Sequence of chain 1.B:
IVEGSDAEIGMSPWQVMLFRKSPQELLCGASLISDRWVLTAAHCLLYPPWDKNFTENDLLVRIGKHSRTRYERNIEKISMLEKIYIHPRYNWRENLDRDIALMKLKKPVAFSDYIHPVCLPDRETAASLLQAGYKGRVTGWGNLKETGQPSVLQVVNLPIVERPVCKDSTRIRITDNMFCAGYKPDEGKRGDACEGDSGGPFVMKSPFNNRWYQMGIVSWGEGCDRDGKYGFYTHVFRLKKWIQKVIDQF

A small-molecule ligand and the protein it binds are described below.
Small molecule (SMILES): CC(=O)N[C@@H]1[C@@H](O)[C@H](O)[C@@H](CO)O[C@H]1O

Binding-site contacts:
Ligand atom C7 contacts residue LEU46 of chain 1.B at 4.1 Å (hydrophobic).
Ligand atom C7 contacts residue ASN53 of chain 1.B at 3.6 Å.
Ligand atom C8 contacts residue PRO48 of chain 1.B at 4.0 Å (hydrophobic).
Ligand atom O7 contacts residue ASN53 of chain 1.B at 3.5 Å (h-bond).
Ligand atom C8 contacts residue TRP92 of chain 1.B at 4.3 Å (hydrophobic).
Ligand atom C5 contacts residue ASN53 of chain 1.B at 3.5 Å.
Ligand atom C4 contacts residue ASN53 of chain 1.B at 4.2 Å.
Ligand atom C2 contacts residue ASN53 of chain 1.B at 2.6 Å.
Ligand atom O6 contacts residue ASN53 of chain 1.B at 4.4 Å.
Ligand atom C3 contacts residue ASN53 of chain 1.B at 3.9 Å.
Ligand atom C1 contacts residue ASN53 of chain 1.B at 1.4 Å.
Ligand atom N2 contacts residue LEU46 of chain 1.B at 4.2 Å.
Ligand atom N2 contacts residue ASN53 of chain 1.B at 3.2 Å (h-bond).
Ligand atom C1 contacts residue LEU46 of chain 1.B at 4.4 Å (hydrophobic).
Ligand atom C8 contacts residue LEU46 of chain 1.B at 4.0 Å (hydrophobic).
Ligand atom O5 contacts residue ASN53 of chain 1.B at 2.2 Å (h-bond).